This protein binds this small molecule.
Small molecule (SMILES): C[C@H](N)C(=O)N[C@@H](CC(N)=O)C(=O)N1CCC[C@H]1C(=O)N[C@@H](CC(N)=O)C(=O)N[C@@H](C)C(=O)N[C@@H](CC(N)=O)C(=O)N1CCC[C@H]1C(=O)N[C@H](C=O)CC(N)=O

Binding-site contacts:
Ligand atom ND2 contacts residue SER104 of chain 1.B at 3.1 Å (h-bond).
Ligand atom C contacts residue ARG109 of chain 1.B at 3.6 Å.
Ligand atom OD1 contacts residue TYR97 of chain 1.A at 4.0 Å.
Ligand atom O contacts residue TYR38 of chain 1.A at 2.6 Å (h-bond).
Ligand atom CA contacts residue TRP56 of chain 1.A at 3.7 Å (hydrophobic).
Ligand atom ND2 contacts residue THR110 of chain 1.B at 3.8 Å.
Ligand atom CG contacts residue ARG109 of chain 1.B at 3.6 Å.
Ligand atom O contacts residue TRP56 of chain 1.A at 3.8 Å.
Ligand atom CB contacts residue TYR98 of chain 1.A at 3.5 Å (hydrophobic).
Ligand atom ND2 contacts residue SER105 of chain 1.B at 3.8 Å.
Ligand atom CB contacts residue SER105 of chain 1.B at 3.5 Å.
Ligand atom N contacts residue TRP56 of chain 1.A at 4.0 Å.
Ligand atom CG contacts residue TYR38 of chain 1.A at 3.8 Å (hydrophobic).
Ligand atom CB contacts residue ARG109 of chain 1.B at 4.0 Å.
Ligand atom CB contacts residue TYR31 of chain 1.A at 3.5 Å (hydrophobic).
Ligand atom C contacts residue ARG109 of chain 1.B at 3.8 Å.
Ligand atom CG contacts residue TYR98 of chain 1.A at 3.3 Å (hydrophobic).
Ligand atom OD1 contacts residue TRP56 of chain 1.A at 3.8 Å.
Ligand atom CD contacts residue TYR38 of chain 1.A at 3.9 Å (hydrophobic).
Ligand atom CD contacts residue ARG109 of chain 1.B at 3.8 Å.
Ligand atom O contacts residue TYR31 of chain 1.A at 3.7 Å.
Ligand atom C contacts residue TRP56 of chain 1.A at 4.0 Å (hydrophobic).
Ligand atom ND2 contacts residue PRO106 of chain 1.B at 3.7 Å.
Ligand atom CG contacts residue SER104 of chain 1.B at 3.8 Å.
Ligand atom ND2 contacts residue ASP103 of chain 1.B at 3.9 Å.
Ligand atom ND2 contacts residue ARG109 of chain 1.B at 3.0 Å (salt-bridge).
Ligand atom O contacts residue ARG109 of chain 1.B at 3.7 Å.
Ligand atom OD1 contacts residue TYR38 of chain 1.A at 3.4 Å.
Ligand atom CB contacts residue SER104 of chain 1.B at 3.8 Å.
Ligand atom C contacts residue TYR38 of chain 1.A at 3.6 Å (hydrophobic).
Ligand atom O contacts residue ARG109 of chain 1.B at 2.9 Å (salt-bridge).
Ligand atom CA contacts residue ARG109 of chain 1.B at 3.5 Å.
Ligand atom N contacts residue TYR38 of chain 1.A at 3.8 Å.
Ligand atom CD contacts residue TYR98 of chain 1.A at 3.5 Å (hydrophobic).
Ligand atom OD1 contacts residue SER104 of chain 1.B at 4.0 Å.
Ligand atom CA contacts residue TYR31 of chain 1.A at 3.7 Å (hydrophobic).
Ligand atom N contacts residue ARG109 of chain 1.B at 3.5 Å (salt-bridge).
Ligand atom O contacts residue TYR31 of chain 1.A at 3.9 Å.
Ligand atom CG contacts residue SER105 of chain 1.B at 3.7 Å.
Ligand atom OD1 contacts residue ARG109 of chain 1.B at 2.8 Å (salt-bridge).

Sequence of chain 1.A:
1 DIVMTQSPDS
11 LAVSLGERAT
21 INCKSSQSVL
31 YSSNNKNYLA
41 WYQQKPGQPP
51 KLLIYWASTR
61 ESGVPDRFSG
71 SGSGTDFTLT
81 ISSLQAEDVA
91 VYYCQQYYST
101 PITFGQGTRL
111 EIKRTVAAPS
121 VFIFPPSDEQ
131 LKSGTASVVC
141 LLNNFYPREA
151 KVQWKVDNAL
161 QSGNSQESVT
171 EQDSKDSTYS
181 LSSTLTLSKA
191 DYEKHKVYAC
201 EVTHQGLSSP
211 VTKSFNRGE

Sequence of chain 1.B:
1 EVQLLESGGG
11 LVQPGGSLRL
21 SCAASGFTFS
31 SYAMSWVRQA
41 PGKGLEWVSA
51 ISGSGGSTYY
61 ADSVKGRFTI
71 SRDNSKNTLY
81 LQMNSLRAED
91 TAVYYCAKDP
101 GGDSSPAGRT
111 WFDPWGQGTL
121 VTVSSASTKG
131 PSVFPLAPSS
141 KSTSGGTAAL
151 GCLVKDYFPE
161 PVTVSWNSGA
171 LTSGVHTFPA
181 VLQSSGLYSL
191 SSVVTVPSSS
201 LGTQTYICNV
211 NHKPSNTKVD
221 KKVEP